Sequence of chain 1.A:
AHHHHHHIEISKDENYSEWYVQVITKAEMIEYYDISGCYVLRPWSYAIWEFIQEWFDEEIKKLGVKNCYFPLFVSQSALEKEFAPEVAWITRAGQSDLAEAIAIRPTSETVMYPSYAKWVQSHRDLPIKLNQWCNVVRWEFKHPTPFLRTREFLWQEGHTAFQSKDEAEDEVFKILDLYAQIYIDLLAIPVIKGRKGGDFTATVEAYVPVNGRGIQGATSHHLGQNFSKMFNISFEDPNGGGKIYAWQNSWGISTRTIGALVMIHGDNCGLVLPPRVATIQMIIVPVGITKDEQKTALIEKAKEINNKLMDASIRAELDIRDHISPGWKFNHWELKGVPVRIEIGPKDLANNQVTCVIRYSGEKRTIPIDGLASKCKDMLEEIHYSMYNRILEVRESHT

Binding-site contacts:
Ligand atom O contacts residue ARG99 of chain 1.A at 2.8 Å (salt-bridge).
Ligand atom OXT contacts residue TRP96 of chain 2.A at 4.1 Å.
Ligand atom OXT contacts residue GLN77 of chain 2.A at 3.5 Å (h-bond).
Ligand atom CA contacts residue TRP96 of chain 2.A at 3.9 Å (hydrophobic).
Ligand atom OG contacts residue ARG99 of chain 1.A at 4.3 Å.
Ligand atom N contacts residue TRP96 of chain 2.A at 3.6 Å.
Ligand atom OG contacts residue ALA108 of chain 2.A at 3.9 Å.
Ligand atom O contacts residue TRP96 of chain 2.A at 3.9 Å.
Ligand atom N contacts residue ALA108 of chain 2.A at 3.5 Å.
Ligand atom CA contacts residue ALA108 of chain 2.A at 4.5 Å (hydrophobic).
Ligand atom CA contacts residue ARG99 of chain 1.A at 4.0 Å.
Ligand atom OG contacts residue THR98 of chain 2.A at 3.9 Å.
Ligand atom CB contacts residue ARG99 of chain 1.A at 3.8 Å.
Ligand atom N contacts residue GLN77 of chain 2.A at 3.5 Å (h-bond).
Ligand atom C contacts residue ARG99 of chain 1.A at 3.8 Å.
Ligand atom C contacts residue TRP96 of chain 2.A at 3.8 Å (hydrophobic).

Sequence of chain 2.A:
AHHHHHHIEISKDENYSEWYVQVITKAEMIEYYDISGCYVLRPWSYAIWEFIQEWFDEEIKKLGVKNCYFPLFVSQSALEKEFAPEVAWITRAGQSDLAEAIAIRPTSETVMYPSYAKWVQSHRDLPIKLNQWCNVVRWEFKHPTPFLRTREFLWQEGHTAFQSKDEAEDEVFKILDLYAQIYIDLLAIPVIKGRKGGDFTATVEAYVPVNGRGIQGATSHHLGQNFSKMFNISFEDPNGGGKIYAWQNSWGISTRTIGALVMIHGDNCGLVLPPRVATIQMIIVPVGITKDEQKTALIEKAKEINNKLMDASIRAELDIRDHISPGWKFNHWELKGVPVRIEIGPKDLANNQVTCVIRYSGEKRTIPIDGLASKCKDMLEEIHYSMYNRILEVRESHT

A small-molecule ligand and the protein it binds are described below.
Small molecule (SMILES): N[C@@H](CO)C(=O)O